Sequence of chain 1.A:
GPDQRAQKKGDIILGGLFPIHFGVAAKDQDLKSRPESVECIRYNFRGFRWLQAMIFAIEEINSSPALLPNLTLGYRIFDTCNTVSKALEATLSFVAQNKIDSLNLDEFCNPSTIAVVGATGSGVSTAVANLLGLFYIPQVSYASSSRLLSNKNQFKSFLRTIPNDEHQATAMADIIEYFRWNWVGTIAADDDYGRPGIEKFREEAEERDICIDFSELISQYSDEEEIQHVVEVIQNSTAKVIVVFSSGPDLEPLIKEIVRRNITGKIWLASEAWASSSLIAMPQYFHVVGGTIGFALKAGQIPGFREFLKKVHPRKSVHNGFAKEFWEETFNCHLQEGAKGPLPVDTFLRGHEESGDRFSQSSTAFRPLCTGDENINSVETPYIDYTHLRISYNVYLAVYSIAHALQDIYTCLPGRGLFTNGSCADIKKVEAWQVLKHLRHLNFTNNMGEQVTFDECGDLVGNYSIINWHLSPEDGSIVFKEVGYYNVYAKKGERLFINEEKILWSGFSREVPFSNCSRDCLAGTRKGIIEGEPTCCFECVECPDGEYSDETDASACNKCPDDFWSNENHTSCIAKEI

This small molecule binds to this protein.
Small molecule (SMILES): CC(=O)N[C@@H]1[C@@H](O)[C@H](O)[C@@H](CO)O[C@H]1O

Binding-site contacts:
Ligand atom C2 contacts residue ASN468 of chain 1.A at 2.5 Å.
Ligand atom C4 contacts residue TYR514 of chain 1.A at 4.4 Å (hydrophobic).
Ligand atom O4 contacts residue TYR514 of chain 1.A at 3.9 Å.
Ligand atom C2 contacts residue GLN476 of chain 1.A at 4.2 Å.
Ligand atom C3 contacts residue ASN468 of chain 1.A at 3.8 Å.
Ligand atom C6 contacts residue TYR514 of chain 1.A at 3.8 Å (hydrophobic).
Ligand atom O7 contacts residue ASN468 of chain 1.A at 3.9 Å.
Ligand atom C1 contacts residue ASN468 of chain 1.A at 1.4 Å.
Ligand atom O6 contacts residue TYR514 of chain 1.A at 3.5 Å (h-bond).
Ligand atom C8 contacts residue GLN476 of chain 1.A at 4.0 Å.
Ligand atom C7 contacts residue ASN468 of chain 1.A at 3.7 Å.
Ligand atom C4 contacts residue ASN468 of chain 1.A at 4.2 Å.
Ligand atom O5 contacts residue ASN468 of chain 1.A at 2.3 Å (h-bond).
Ligand atom C5 contacts residue ASN468 of chain 1.A at 3.6 Å.
Ligand atom C7 contacts residue GLN476 of chain 1.A at 4.2 Å.
Ligand atom N2 contacts residue ASN468 of chain 1.A at 3.0 Å (h-bond).
Ligand atom N2 contacts residue GLN476 of chain 1.A at 3.4 Å (h-bond).
Ligand atom O6 contacts residue THR478 of chain 1.A at 4.5 Å.